Binding-site contacts:
Ligand atom C7 contacts residue ASN313 of chain 1.A at 3.5 Å.
Ligand atom C7 contacts residue GLU312 of chain 1.A at 3.7 Å.
Ligand atom O5 contacts residue ASN313 of chain 1.A at 2.4 Å (h-bond).
Ligand atom O7 contacts residue GLU312 of chain 1.A at 3.1 Å (salt-bridge).
Ligand atom C3 contacts residue ASN313 of chain 1.A at 3.8 Å.
Ligand atom C5 contacts residue ASN313 of chain 1.A at 3.7 Å.
Ligand atom C4 contacts residue ASN313 of chain 1.A at 4.2 Å.
Ligand atom N2 contacts residue ASN313 of chain 1.A at 2.9 Å (h-bond).
Ligand atom N2 contacts residue ASN311 of chain 1.A at 4.3 Å.
Ligand atom C8 contacts residue ASN311 of chain 1.A at 3.6 Å.
Ligand atom C1 contacts residue ASN313 of chain 1.A at 1.4 Å.
Ligand atom C8 contacts residue GLU312 of chain 1.A at 3.8 Å.
Ligand atom O7 contacts residue ASN313 of chain 1.A at 3.7 Å.
Ligand atom C6 contacts residue ASN313 of chain 1.A at 4.3 Å.
Ligand atom C1 contacts residue GLU312 of chain 1.A at 4.5 Å.
Ligand atom C2 contacts residue ASN313 of chain 1.A at 2.4 Å.
Ligand atom C7 contacts residue ASN311 of chain 1.A at 4.2 Å.

Sequence of chain 1.A:
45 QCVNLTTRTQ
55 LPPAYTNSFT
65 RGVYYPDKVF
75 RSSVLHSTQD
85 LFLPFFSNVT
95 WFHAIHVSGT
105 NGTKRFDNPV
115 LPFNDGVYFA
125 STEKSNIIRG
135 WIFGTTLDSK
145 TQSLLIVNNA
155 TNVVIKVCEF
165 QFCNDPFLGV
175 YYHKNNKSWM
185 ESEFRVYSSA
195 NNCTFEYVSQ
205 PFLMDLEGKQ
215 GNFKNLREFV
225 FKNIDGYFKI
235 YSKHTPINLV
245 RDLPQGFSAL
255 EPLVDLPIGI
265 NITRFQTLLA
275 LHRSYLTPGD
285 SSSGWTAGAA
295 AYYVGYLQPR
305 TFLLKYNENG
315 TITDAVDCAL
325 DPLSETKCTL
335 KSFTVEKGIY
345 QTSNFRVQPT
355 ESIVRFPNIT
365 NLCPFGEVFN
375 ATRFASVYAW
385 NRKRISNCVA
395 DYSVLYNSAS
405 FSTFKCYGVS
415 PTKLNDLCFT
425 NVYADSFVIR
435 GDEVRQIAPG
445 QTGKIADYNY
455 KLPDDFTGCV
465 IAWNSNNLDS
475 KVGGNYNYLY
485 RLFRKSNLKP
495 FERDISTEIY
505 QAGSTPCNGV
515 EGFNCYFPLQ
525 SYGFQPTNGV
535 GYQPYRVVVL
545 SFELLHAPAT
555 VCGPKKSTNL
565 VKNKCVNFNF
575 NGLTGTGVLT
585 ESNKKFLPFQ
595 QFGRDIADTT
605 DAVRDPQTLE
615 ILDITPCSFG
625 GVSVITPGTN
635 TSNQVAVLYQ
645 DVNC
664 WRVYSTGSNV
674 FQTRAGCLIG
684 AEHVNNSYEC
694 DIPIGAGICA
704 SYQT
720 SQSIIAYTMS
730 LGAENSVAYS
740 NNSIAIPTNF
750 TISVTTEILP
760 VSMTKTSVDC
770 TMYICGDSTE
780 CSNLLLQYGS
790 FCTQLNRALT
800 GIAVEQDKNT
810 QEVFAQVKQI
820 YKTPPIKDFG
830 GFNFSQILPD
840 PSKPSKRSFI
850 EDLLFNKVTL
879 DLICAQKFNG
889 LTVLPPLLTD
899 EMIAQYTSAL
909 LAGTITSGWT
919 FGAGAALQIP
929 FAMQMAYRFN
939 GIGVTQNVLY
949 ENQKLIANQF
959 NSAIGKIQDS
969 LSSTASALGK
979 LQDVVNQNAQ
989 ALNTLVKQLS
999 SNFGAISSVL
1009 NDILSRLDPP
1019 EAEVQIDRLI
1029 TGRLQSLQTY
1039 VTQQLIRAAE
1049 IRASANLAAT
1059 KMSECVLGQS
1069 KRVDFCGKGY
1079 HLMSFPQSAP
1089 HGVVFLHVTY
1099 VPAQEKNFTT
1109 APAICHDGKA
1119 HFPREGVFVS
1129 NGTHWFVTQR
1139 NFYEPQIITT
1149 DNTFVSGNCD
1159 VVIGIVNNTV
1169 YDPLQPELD

The small molecule below binds the protein below.
Small molecule (SMILES): CC(=O)N[C@@H]1[C@@H](O)[C@H](O)[C@@H](CO)O[C@H]1O